Sequence of chain 1.A:
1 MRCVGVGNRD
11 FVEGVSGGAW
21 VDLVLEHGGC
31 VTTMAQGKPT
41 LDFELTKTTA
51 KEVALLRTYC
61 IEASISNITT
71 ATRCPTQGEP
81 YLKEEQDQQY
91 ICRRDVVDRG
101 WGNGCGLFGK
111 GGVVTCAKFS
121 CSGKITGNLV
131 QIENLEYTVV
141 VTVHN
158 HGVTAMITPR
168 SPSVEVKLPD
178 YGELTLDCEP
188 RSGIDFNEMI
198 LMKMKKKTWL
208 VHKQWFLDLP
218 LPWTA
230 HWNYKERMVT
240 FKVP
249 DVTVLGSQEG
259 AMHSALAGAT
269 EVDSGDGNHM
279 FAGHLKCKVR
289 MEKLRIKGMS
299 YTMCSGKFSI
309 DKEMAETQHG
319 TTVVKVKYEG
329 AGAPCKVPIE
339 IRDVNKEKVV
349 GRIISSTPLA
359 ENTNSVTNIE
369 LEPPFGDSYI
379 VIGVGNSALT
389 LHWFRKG

The protein below binds the small molecule below.
Small molecule (SMILES): CC(=O)N[C@@H]1[C@@H](O)[C@H](O)[C@@H](CO)O[C@H]1O

Binding-site contacts:
Ligand atom N2 contacts residue ASN67 of chain 1.A at 3.1 Å (h-bond).
Ligand atom C2 contacts residue ASN67 of chain 1.A at 2.5 Å.
Ligand atom C3 contacts residue ASN67 of chain 1.A at 3.9 Å.
Ligand atom O5 contacts residue ASN67 of chain 1.A at 2.3 Å (h-bond).
Ligand atom C1 contacts residue ASN67 of chain 1.A at 1.4 Å.
Ligand atom C7 contacts residue ASN67 of chain 1.A at 3.6 Å.
Ligand atom C4 contacts residue ASN67 of chain 1.A at 4.3 Å.
Ligand atom O7 contacts residue ASN67 of chain 1.A at 3.6 Å.
Ligand atom C8 contacts residue LYS118 of chain 1.A at 4.4 Å.
Ligand atom C8 contacts residue TYR90 of chain 1.A at 4.3 Å (hydrophobic).
Ligand atom C5 contacts residue ASN67 of chain 1.A at 3.6 Å.
Ligand atom C8 contacts residue ASN67 of chain 1.A at 4.4 Å.